Sequence of chain 1.A:
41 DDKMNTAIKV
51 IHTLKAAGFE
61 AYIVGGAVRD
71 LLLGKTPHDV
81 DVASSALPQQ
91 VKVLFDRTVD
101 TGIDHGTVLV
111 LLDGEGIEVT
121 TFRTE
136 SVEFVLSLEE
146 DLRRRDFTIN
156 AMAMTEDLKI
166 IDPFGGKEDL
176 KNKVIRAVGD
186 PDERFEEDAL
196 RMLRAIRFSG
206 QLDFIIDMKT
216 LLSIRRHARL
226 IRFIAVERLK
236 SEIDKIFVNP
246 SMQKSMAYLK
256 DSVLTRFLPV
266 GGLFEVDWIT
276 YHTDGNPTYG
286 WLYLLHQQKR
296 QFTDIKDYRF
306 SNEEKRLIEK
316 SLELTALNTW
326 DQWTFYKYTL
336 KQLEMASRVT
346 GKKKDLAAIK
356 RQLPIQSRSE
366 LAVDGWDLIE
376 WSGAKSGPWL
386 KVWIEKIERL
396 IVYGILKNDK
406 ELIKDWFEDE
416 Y

A small-molecule ligand and the protein it binds are described below.
Small molecule (SMILES): Nc1ccn([C@@H]2O[C@H](COP(=O)(O)CP(=O)(O)OP(=O)(O)O)[C@@H](O)[C@H]2O)c(=O)n1

Binding-site contacts:
Ligand atom C4 contacts residue ARG199 of chain 1.A at 3.4 Å.
Ligand atom C2' contacts residue ASP151 of chain 1.A at 3.6 Å.
Ligand atom N3 contacts residue ASP151 of chain 1.A at 3.7 Å.
Ligand atom C4' contacts residue ARG150 of chain 1.A at 3.8 Å.
Ligand atom O1G contacts residue GLN206 of chain 1.A at 3.1 Å (h-bond).
Ligand atom O2' contacts residue ARG150 of chain 1.A at 3.2 Å.
Ligand atom O1B contacts residue ASN155 of chain 1.A at 3.9 Å.
Ligand atom O2 contacts residue ARG196 of chain 1.A at 3.0 Å (salt-bridge).
Ligand atom C2 contacts residue ASP151 of chain 1.A at 3.6 Å.
Ligand atom O1B contacts residue ARG199 of chain 1.A at 2.7 Å (salt-bridge).
Ligand atom C2' contacts residue ASN155 of chain 1.A at 3.9 Å.
Ligand atom O3G contacts residue ARG202 of chain 1.A at 3.6 Å.
Ligand atom O2 contacts residue ASP151 of chain 1.A at 3.0 Å (salt-bridge).
Ligand atom O3' contacts residue GLY65 of chain 1.A at 3.7 Å.
Ligand atom N1 contacts residue ARG199 of chain 1.A at 3.8 Å.
Ligand atom PG contacts residue HIS78 of chain 1.A at 3.5 Å.
Ligand atom O1B contacts residue PHE203 of chain 1.A at 3.5 Å.
Ligand atom PB contacts residue ARG69 of chain 1.A at 3.6 Å.
Ligand atom C6 contacts residue ARG199 of chain 1.A at 3.4 Å.
Ligand atom C2 contacts residue ARG196 of chain 1.A at 3.5 Å.
Ligand atom C2' contacts residue ARG199 of chain 1.A at 3.8 Å.
Ligand atom O3B contacts residue ARG69 of chain 1.A at 3.2 Å (salt-bridge).
Ligand atom O3' contacts residue ARG150 of chain 1.A at 2.9 Å (salt-bridge).
Ligand atom O1G contacts residue ARG202 of chain 1.A at 3.3 Å (salt-bridge).
Ligand atom C5 contacts residue ARG199 of chain 1.A at 3.3 Å.
Ligand atom O3B contacts residue PHE203 of chain 1.A at 3.4 Å.
Ligand atom O2B contacts residue ARG69 of chain 1.A at 3.5 Å (salt-bridge).
Ligand atom O2G contacts residue HIS78 of chain 1.A at 2.3 Å (h-bond).
Ligand atom O2' contacts residue ASN155 of chain 1.A at 3.4 Å.
Ligand atom N4 contacts residue ARG199 of chain 1.A at 3.4 Å.
Ligand atom O2 contacts residue ARG150 of chain 1.A at 3.5 Å.
Ligand atom N3 contacts residue ARG196 of chain 1.A at 3.0 Å (salt-bridge).
Ligand atom N4 contacts residue ASP193 of chain 1.A at 3.1 Å (salt-bridge).
Ligand atom C3' contacts residue ASN155 of chain 1.A at 3.8 Å.
Ligand atom PG contacts residue ARG202 of chain 1.A at 3.8 Å.
Ligand atom O2' contacts residue ASP151 of chain 1.A at 2.9 Å (salt-bridge).
Ligand atom N4 contacts residue ARG196 of chain 1.A at 3.7 Å.
Ligand atom C1 contacts residue ARG199 of chain 1.A at 3.7 Å.
Ligand atom O1B contacts residue ARG69 of chain 1.A at 3.5 Å (salt-bridge).
Ligand atom O3' contacts residue ASN155 of chain 1.A at 2.8 Å (h-bond).